Binding-site contacts:
Ligand atom C2 contacts residue EDO1 of chain 1.J at 3.5 Å.
Ligand atom C3 contacts residue EDO1 of chain 1.J at 3.5 Å.
Ligand atom O7 contacts residue GLU106 of chain 1.E at 3.2 Å (salt-bridge).
Ligand atom C7 contacts residue CA1 of chain 1.M at 3.1 Å.
Ligand atom C8 contacts residue ARG294 of chain 1.D at 3.4 Å.
Ligand atom C2 contacts residue ASN82 of chain 1.A at 2.5 Å.
Ligand atom N2 contacts residue EDO1 of chain 1.J at 2.8 Å (h-bond).
Ligand atom C7 contacts residue GLU106 of chain 1.E at 4.3 Å.
Ligand atom C4 contacts residue ASN82 of chain 1.A at 4.2 Å.
Ligand atom O7 contacts residue ASN79 of chain 1.A at 3.3 Å (h-bond).
Ligand atom C8 contacts residue ASN79 of chain 1.A at 3.2 Å.
Ligand atom C2 contacts residue CA1 of chain 1.M at 4.1 Å.
Ligand atom C1 contacts residue EDO1 of chain 1.J at 3.8 Å.
Ligand atom O5 contacts residue ASN82 of chain 1.A at 2.3 Å (h-bond).
Ligand atom O6 contacts residue ARG257 of chain 1.E at 4.3 Å.
Ligand atom O3 contacts residue EDO1 of chain 1.J at 4.1 Å.
Ligand atom N2 contacts residue ASN82 of chain 1.A at 2.9 Å (h-bond).
Ligand atom C7 contacts residue ASN82 of chain 1.A at 3.8 Å.
Ligand atom O7 contacts residue ASN82 of chain 1.A at 4.3 Å.
Ligand atom C7 contacts residue HIS75 of chain 1.A at 4.0 Å.
Ligand atom C3 contacts residue ASN82 of chain 1.A at 3.8 Å.
Ligand atom C7 contacts residue EDO1 of chain 1.J at 3.6 Å.
Ligand atom C1 contacts residue ASN82 of chain 1.A at 1.4 Å.
Ligand atom C8 contacts residue HIS75 of chain 1.A at 3.5 Å.
Ligand atom O7 contacts residue HIS75 of chain 1.A at 3.7 Å.
Ligand atom N2 contacts residue CA1 of chain 1.M at 3.9 Å.
Ligand atom C5 contacts residue ASN82 of chain 1.A at 3.7 Å.
Ligand atom O7 contacts residue CA1 of chain 1.M at 2.3 Å.
Ligand atom C8 contacts residue GLY78 of chain 1.A at 4.0 Å.
Ligand atom C8 contacts residue CA1 of chain 1.M at 4.0 Å.
Ligand atom C8 contacts residue EDO1 of chain 1.J at 3.6 Å.
Ligand atom N2 contacts residue ASN79 of chain 1.A at 4.1 Å.
Ligand atom C7 contacts residue ASN79 of chain 1.A at 3.3 Å.

A small-molecule ligand and the protein it binds are described below.
Small molecule (SMILES): CC(=O)N[C@H]1[C@H](O[C@H]2[C@H](O)[C@@H](NC(C)=O)CO[C@@H]2CO)O[C@H](CO)[C@@H](O)[C@@H]1O

Sequence of chain 1.E:
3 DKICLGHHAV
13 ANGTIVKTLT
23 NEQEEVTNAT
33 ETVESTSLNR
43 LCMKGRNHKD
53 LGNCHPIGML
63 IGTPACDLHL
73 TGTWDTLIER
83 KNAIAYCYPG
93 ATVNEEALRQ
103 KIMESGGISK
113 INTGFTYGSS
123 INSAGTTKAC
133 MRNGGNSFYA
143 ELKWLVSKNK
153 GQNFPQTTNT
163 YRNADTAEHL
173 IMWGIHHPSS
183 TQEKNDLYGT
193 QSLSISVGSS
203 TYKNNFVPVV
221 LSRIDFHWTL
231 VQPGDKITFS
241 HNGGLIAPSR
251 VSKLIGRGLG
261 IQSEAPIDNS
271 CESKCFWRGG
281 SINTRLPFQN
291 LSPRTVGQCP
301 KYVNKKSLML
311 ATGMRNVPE

Sequence of chain 1.A:
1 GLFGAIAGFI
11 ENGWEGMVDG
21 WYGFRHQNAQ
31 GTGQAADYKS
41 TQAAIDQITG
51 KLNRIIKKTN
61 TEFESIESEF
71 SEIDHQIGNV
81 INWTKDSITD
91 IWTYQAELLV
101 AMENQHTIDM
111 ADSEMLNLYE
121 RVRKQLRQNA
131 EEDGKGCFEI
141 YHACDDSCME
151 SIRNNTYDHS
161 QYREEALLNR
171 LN

Sequence of chain 1.D:
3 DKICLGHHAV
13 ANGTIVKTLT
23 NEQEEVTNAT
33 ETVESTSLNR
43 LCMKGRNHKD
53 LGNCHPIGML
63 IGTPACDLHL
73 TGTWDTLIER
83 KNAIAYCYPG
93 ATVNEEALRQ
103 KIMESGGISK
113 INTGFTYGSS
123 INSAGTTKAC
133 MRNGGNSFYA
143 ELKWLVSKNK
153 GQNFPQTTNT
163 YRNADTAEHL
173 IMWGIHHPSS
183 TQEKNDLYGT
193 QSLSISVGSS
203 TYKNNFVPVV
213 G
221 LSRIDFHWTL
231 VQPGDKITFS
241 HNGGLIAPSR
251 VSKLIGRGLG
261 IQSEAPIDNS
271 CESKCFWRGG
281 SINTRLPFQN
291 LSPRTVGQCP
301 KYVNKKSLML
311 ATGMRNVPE